A protein and the small-molecule ligand that binds it are described below.
Small molecule (SMILES): CC(=O)N[C@@H]1[C@@H](O[C@@H]2O[C@H](CO)[C@H](O)[C@H](O[C@]3(C(=O)O)C[C@H](O)[C@@H](NC(C)=O)[C@H]([C@H](O)[C@H](O)CO)O3)[C@H]2O)[C@H](O)[C@@H](CO[C@]2(C(=O)O)C[C@H](O)[C@@H](NC(C)=O)[C@H]([C@H](O)[C@H](O)CO)O2)O[C@H]1O

Sequence of chain 6.D:
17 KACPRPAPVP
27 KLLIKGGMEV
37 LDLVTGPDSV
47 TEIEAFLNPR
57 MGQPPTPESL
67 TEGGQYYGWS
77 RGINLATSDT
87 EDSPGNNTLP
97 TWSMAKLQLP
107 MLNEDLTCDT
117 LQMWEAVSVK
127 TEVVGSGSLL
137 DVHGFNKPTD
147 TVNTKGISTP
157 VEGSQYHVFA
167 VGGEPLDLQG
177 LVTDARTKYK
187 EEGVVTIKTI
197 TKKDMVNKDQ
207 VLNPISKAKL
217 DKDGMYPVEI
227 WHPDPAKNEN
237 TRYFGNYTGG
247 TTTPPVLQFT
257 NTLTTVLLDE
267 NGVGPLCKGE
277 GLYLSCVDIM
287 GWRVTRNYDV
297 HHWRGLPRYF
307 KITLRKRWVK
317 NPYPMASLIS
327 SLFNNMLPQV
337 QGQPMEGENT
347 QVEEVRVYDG

Binding-site contacts:
Ligand atom C3 contacts residue ARG77 of chain 6.C at 4.3 Å.
Ligand atom C7 contacts residue TYR72 of chain 6.C at 4.3 Å (hydrophobic).
Ligand atom C1 contacts residue TYR72 of chain 6.C at 4.3 Å (hydrophobic).
Ligand atom O4 contacts residue TYR72 of chain 6.C at 4.0 Å.
Ligand atom C3 contacts residue GLY78 of chain 6.C at 3.8 Å.
Ligand atom O10 contacts residue ASN293 of chain 6.C at 4.5 Å.
Ligand atom O1A contacts residue TYR72 of chain 6.C at 4.0 Å.
Ligand atom O4 contacts residue GLY78 of chain 6.C at 3.4 Å.
Ligand atom O6 contacts residue ASN93 of chain 6.C at 4.3 Å.
Ligand atom C1 contacts residue GLY78 of chain 6.C at 4.0 Å.
Ligand atom C4 contacts residue HIS298 of chain 6.C at 3.9 Å.
Ligand atom O1A contacts residue ARG77 of chain 6.C at 2.9 Å (salt-bridge).
Ligand atom C3 contacts residue HIS298 of chain 6.C at 4.0 Å.
Ligand atom C4 contacts residue TYR72 of chain 6.C at 3.5 Å (hydrophobic).
Ligand atom O3 contacts residue GLY78 of chain 6.C at 3.5 Å.
Ligand atom O4 contacts residue ASN80 of chain 6.C at 4.4 Å.
Ligand atom C2 contacts residue GLY78 of chain 6.C at 4.0 Å.
Ligand atom C4 contacts residue GLY78 of chain 6.C at 3.5 Å.
Ligand atom C10 contacts residue TYR72 of chain 6.C at 4.0 Å (hydrophobic).
Ligand atom O4 contacts residue THR291 of chain 6.C at 3.9 Å.
Ligand atom O8 contacts residue TYR72 of chain 6.C at 4.0 Å.
Ligand atom O8 contacts residue ARG77 of chain 6.C at 3.5 Å (salt-bridge).
Ligand atom O1B contacts residue SER89 of chain 6.C at 4.4 Å.
Ligand atom C3 contacts residue GLY78 of chain 6.C at 4.1 Å.
Ligand atom C11 contacts residue ASP85 of chain 6.D at 4.0 Å.
Ligand atom C1 contacts residue ARG77 of chain 6.C at 3.4 Å.
Ligand atom C6 contacts residue TYR72 of chain 6.C at 3.7 Å (hydrophobic).
Ligand atom C5 contacts residue TYR72 of chain 6.C at 3.5 Å (hydrophobic).
Ligand atom C8 contacts residue ARG77 of chain 6.C at 4.4 Å.
Ligand atom O1B contacts residue TYR72 of chain 6.C at 4.2 Å.
Ligand atom O1A contacts residue GLY78 of chain 6.C at 3.1 Å (h-bond).
Ligand atom N5 contacts residue TYR72 of chain 6.C at 2.9 Å (h-bond).
Ligand atom C6 contacts residue ASN93 of chain 6.C at 3.9 Å.
Ligand atom O4 contacts residue HIS298 of chain 6.C at 3.1 Å (h-bond).
Ligand atom O1B contacts residue ARG77 of chain 6.C at 3.1 Å (salt-bridge).
Ligand atom O4 contacts residue ILE79 of chain 6.C at 3.9 Å.
Ligand atom C11 contacts residue TYR72 of chain 6.C at 4.2 Å (hydrophobic).

Sequence of chain 6.C:
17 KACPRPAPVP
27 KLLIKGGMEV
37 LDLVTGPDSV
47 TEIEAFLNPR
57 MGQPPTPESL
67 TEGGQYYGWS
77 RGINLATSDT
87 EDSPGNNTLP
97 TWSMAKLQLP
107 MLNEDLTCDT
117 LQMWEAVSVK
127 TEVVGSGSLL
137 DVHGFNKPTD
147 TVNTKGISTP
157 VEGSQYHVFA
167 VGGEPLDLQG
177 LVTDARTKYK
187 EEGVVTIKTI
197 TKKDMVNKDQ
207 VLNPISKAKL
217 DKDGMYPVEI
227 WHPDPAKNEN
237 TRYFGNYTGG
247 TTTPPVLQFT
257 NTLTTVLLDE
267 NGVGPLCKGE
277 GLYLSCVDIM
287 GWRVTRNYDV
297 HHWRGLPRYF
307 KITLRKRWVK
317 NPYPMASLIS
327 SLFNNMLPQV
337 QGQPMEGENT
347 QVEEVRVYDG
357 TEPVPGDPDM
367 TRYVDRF